Sequence of chain 1.A:
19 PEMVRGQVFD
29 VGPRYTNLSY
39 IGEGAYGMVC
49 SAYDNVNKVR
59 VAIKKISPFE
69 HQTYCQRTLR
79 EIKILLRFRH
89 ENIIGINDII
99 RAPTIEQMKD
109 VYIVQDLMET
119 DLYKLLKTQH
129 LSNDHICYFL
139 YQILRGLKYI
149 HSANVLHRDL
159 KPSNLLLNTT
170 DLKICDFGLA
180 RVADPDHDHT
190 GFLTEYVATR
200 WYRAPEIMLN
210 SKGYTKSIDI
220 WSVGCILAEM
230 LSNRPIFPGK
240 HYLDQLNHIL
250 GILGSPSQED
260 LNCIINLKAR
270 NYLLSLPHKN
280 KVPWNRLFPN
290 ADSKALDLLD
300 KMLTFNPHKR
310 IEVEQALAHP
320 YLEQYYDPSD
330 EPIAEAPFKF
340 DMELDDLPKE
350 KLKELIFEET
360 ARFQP

Binding-site contacts:
Ligand atom C44 contacts residue ARG75 of chain 1.A at 3.5 Å.
Ligand atom C41 contacts residue SO41 of chain 1.F at 3.7 Å.
Ligand atom O32 contacts residue ARG75 of chain 1.A at 2.9 Å (salt-bridge).
Ligand atom C44 contacts residue SO41 of chain 1.F at 3.5 Å.
Ligand atom C6 contacts residue TYR44 of chain 1.A at 3.7 Å (hydrophobic).
Ligand atom O20 contacts residue GLU117 of chain 1.A at 3.5 Å (salt-bridge).
Ligand atom C19 contacts residue ASP119 of chain 1.A at 3.5 Å.
Ligand atom N23 contacts residue MET116 of chain 1.A at 3.0 Å (h-bond).
Ligand atom C1 contacts residue ASP175 of chain 1.A at 3.4 Å.
Ligand atom N38 contacts residue ARG75 of chain 1.A at 3.3 Å (salt-bridge).
Ligand atom C45 contacts residue ARG75 of chain 1.A at 3.6 Å.
Ligand atom O32 contacts residue ASP175 of chain 1.A at 2.6 Å (salt-bridge).
Ligand atom N16 contacts residue MET116 of chain 1.A at 2.9 Å (h-bond).
Ligand atom C24 contacts residue ALA60 of chain 1.A at 3.4 Å (hydrophobic).
Ligand atom C22 contacts residue GLU117 of chain 1.A at 3.6 Å.
Ligand atom C24 contacts residue ASP114 of chain 1.A at 3.2 Å.
Ligand atom N39 contacts residue ARG75 of chain 1.A at 3.6 Å.
Ligand atom C37 contacts residue TYR44 of chain 1.A at 3.5 Å (hydrophobic).
Ligand atom C45 contacts residue SO41 of chain 1.F at 3.5 Å.
Ligand atom C37 contacts residue ARG75 of chain 1.A at 3.5 Å.
Ligand atom O12 contacts residue LYS62 of chain 1.A at 3.4 Å (salt-bridge).
Ligand atom C40 contacts residue SO41 of chain 1.F at 3.5 Å.
Ligand atom O32 contacts residue GLY177 of chain 1.A at 3.3 Å.
Ligand atom N29 contacts residue ASP175 of chain 1.A at 3.1 Å (salt-bridge).
Ligand atom C22 contacts residue MET116 of chain 1.A at 3.4 Å (hydrophobic).
Ligand atom C19 contacts residue LYS122 of chain 1.A at 3.6 Å.
Ligand atom N38 contacts residue TYR44 of chain 1.A at 3.5 Å.
Ligand atom C2 contacts residue ASP175 of chain 1.A at 3.2 Å.
Ligand atom C43 contacts residue SO41 of chain 1.F at 3.1 Å.
Ligand atom N42 contacts residue SO41 of chain 1.F at 2.7 Å (h-bond).
Ligand atom O20 contacts residue LYS122 of chain 1.A at 3.5 Å.
Ligand atom CL1 contacts residue GLN113 of chain 1.A at 3.1 Å.
Ligand atom C17 contacts residue MET116 of chain 1.A at 3.6 Å (hydrophobic).
Ligand atom C31 contacts residue ASP175 of chain 1.A at 3.3 Å.
Ligand atom C34 contacts residue THR76 of chain 1.A at 3.7 Å.
Ligand atom C27 contacts residue ASP175 of chain 1.A at 3.6 Å.
Ligand atom C21 contacts residue GLU117 of chain 1.A at 3.7 Å.
Ligand atom O20 contacts residue THR118 of chain 1.A at 3.5 Å.
Ligand atom C4 contacts residue TYR44 of chain 1.A at 3.6 Å (hydrophobic).
Ligand atom O28 contacts residue LYS62 of chain 1.A at 2.9 Å (salt-bridge).

This protein binds this small molecule.
Small molecule (SMILES): C[C@H](C(=O)N[C@H](CO)c1cccc(N2CCN(C)CC2)n1)N1Cc2ccc(-c3nc(NC4CCOCC4)ncc3Cl)cc2C1=O